This small molecule binds to this protein.
Small molecule (SMILES): Cc1cc(CCCCCCCOc2ccc(C3=NCCO3)cc2)on1

Sequence of chain 4.B:
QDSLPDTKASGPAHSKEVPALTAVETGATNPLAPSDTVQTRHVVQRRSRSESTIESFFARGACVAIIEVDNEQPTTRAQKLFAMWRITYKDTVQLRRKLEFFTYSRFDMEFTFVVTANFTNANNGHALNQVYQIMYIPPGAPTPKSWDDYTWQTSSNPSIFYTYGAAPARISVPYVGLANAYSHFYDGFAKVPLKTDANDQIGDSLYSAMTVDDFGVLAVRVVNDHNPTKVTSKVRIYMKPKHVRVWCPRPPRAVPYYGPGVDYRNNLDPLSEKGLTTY

Binding-site contacts:
Ligand atom C5 contacts residue TYR111 of chain 4.B at 3.8 Å (hydrophobic).
Ligand atom C5B contacts residue LEU240 of chain 4.B at 3.5 Å (hydrophobic).
Ligand atom N2 contacts residue TYR111 of chain 4.B at 3.1 Å.
Ligand atom C4C contacts residue PHE237 of chain 4.B at 3.6 Å (hydrophobic).
Ligand atom C3 contacts residue PHE237 of chain 4.B at 3.7 Å (hydrophobic).
Ligand atom C4 contacts residue PHE237 of chain 4.B at 3.1 Å (hydrophobic).
Ligand atom C2B contacts residue VAL195 of chain 4.B at 3.9 Å (hydrophobic).
Ligand atom C6C contacts residue PHE237 of chain 4.B at 3.9 Å (hydrophobic).
Ligand atom O1B contacts residue ILE109 of chain 4.B at 3.8 Å.
Ligand atom C2A contacts residue TYR158 of chain 4.B at 3.9 Å (hydrophobic).
Ligand atom O1 contacts residue PHE129 of chain 4.B at 3.8 Å.
Ligand atom C2A contacts residue ILE193 of chain 4.B at 3.9 Å (hydrophobic).
Ligand atom C31 contacts residue TYR111 of chain 4.B at 3.7 Å (hydrophobic).
Ligand atom C2B contacts residue TYR158 of chain 4.B at 3.5 Å (hydrophobic).
Ligand atom C6B contacts residue PHE133 of chain 4.B at 3.5 Å (hydrophobic).
Ligand atom C5B contacts residue ILE193 of chain 4.B at 3.9 Å (hydrophobic).
Ligand atom C5A contacts residue ILE156 of chain 4.B at 3.2 Å (hydrophobic).
Ligand atom N2 contacts residue TYR204 of chain 4.B at 3.8 Å.
Ligand atom O1 contacts residue TYR204 of chain 4.B at 3.6 Å.
Ligand atom O1A contacts residue PHE135 of chain 4.B at 3.8 Å.
Ligand atom C4A contacts residue PRO180 of chain 4.B at 3.3 Å (hydrophobic).
Ligand atom C4 contacts residue TYR111 of chain 4.B at 3.6 Å (hydrophobic).
Ligand atom N3A contacts residue PRO180 of chain 4.B at 3.7 Å.
Ligand atom C4C contacts residue VAL198 of chain 4.B at 3.8 Å (hydrophobic).
Ligand atom C31 contacts residue PHE237 of chain 4.B at 3.8 Å (hydrophobic).
Ligand atom O1 contacts residue TYR111 of chain 4.B at 3.5 Å.
Ligand atom N3A contacts residue ALA24 of chain 4.D at 3.9 Å.
Ligand atom C4B contacts residue TYR158 of chain 4.B at 3.8 Å (hydrophobic).
Ligand atom C4A contacts residue SER181 of chain 4.B at 3.8 Å.
Ligand atom N3A contacts residue TYR158 of chain 4.B at 3.7 Å.
Ligand atom C3B contacts residue TYR158 of chain 4.B at 3.4 Å (hydrophobic).
Ligand atom C4A contacts residue ILE182 of chain 4.B at 3.9 Å (hydrophobic).
Ligand atom C3 contacts residue TYR111 of chain 4.B at 3.2 Å (hydrophobic).
Ligand atom C7C contacts residue TYR158 of chain 4.B at 3.8 Å (hydrophobic).
Ligand atom C6C contacts residue VAL198 of chain 4.B at 3.9 Å (hydrophobic).
Ligand atom O1B contacts residue PHE133 of chain 4.B at 3.9 Å.
Ligand atom C2C contacts residue PHE237 of chain 4.B at 3.8 Å (hydrophobic).
Ligand atom C5C contacts residue VAL195 of chain 4.B at 3.8 Å (hydrophobic).
Ligand atom C4B contacts residue ILE193 of chain 4.B at 3.8 Å (hydrophobic).
Ligand atom C5A contacts residue ILE182 of chain 4.B at 3.5 Å (hydrophobic).

Sequence of chain 3.D:
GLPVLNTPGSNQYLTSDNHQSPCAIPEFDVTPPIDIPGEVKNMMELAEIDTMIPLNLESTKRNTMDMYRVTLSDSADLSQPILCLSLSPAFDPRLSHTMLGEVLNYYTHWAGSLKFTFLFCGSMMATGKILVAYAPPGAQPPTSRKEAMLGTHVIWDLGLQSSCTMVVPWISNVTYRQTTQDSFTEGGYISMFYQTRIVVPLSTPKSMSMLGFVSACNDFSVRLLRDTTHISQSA

Sequence of chain 4.D:
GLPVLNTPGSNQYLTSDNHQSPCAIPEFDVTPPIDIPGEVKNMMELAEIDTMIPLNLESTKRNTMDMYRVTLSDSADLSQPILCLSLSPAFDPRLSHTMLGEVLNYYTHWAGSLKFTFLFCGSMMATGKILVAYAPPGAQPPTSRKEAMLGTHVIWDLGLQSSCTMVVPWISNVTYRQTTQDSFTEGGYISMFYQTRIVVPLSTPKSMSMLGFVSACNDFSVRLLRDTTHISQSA